Binding-site contacts:
Ligand atom C2 contacts residue ASN99 of chain 1.B at 2.5 Å.
Ligand atom C6 contacts residue SER398 of chain 1.B at 4.2 Å.
Ligand atom N2 contacts residue ASN99 of chain 1.B at 3.4 Å (h-bond).
Ligand atom O6 contacts residue SER398 of chain 1.B at 3.9 Å.
Ligand atom C8 contacts residue ASN99 of chain 1.B at 4.2 Å.
Ligand atom O5 contacts residue ASN99 of chain 1.B at 2.5 Å (h-bond).
Ligand atom C1 contacts residue ASN99 of chain 1.B at 1.4 Å.
Ligand atom O6 contacts residue ASN99 of chain 1.B at 4.3 Å.
Ligand atom C5 contacts residue ASN99 of chain 1.B at 3.1 Å.
Ligand atom C4 contacts residue ASN99 of chain 1.B at 3.5 Å.
Ligand atom O7 contacts residue LYS98 of chain 1.B at 3.9 Å.
Ligand atom O7 contacts residue ASN99 of chain 1.B at 2.9 Å (h-bond).
Ligand atom C7 contacts residue LYS98 of chain 1.B at 4.1 Å.
Ligand atom C6 contacts residue ASN99 of chain 1.B at 3.1 Å.
Ligand atom C7 contacts residue ASN99 of chain 1.B at 3.2 Å.
Ligand atom C8 contacts residue LYS98 of chain 1.B at 3.4 Å.
Ligand atom C3 contacts residue ASN99 of chain 1.B at 3.6 Å.

Sequence of chain 1.B:
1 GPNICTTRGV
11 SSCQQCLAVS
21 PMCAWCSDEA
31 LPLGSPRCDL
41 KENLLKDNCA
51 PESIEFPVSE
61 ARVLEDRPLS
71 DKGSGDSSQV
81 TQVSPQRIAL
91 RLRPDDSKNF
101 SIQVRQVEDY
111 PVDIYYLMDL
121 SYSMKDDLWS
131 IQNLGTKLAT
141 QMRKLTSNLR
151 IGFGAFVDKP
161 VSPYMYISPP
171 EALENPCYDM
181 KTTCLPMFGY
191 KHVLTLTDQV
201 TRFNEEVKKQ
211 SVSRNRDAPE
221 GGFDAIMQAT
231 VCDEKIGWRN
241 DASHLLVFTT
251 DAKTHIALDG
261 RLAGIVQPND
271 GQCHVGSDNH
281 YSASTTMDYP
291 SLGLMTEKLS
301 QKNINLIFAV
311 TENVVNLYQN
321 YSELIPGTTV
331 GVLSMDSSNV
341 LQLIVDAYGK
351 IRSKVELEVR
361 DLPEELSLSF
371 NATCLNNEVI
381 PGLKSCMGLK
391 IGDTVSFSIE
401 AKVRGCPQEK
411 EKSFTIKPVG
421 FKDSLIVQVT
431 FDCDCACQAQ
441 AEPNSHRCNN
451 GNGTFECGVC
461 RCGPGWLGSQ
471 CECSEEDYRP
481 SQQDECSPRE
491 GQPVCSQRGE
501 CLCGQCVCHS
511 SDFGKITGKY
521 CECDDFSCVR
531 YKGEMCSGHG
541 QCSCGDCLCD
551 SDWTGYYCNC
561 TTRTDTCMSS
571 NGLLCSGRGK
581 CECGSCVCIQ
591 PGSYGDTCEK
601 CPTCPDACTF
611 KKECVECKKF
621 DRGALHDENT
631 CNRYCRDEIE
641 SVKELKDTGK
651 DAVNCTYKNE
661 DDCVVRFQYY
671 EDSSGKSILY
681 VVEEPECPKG

The small molecule below binds the protein below.
Small molecule (SMILES): CC(=O)N[C@@H]1[C@@H](O)[C@H](O)[C@@H](CO)O[C@H]1O